The small molecule below binds the protein below.
Small molecule (SMILES): Nc1nc2c(ncn2[C@@H]2O[C@H](CO[P](=O)(O)O[P](=O)(O)NP(=O)(O)O)[C@@H](O)[C@H]2O)c(=O)[nH]1

Sequence of chain 1.A:
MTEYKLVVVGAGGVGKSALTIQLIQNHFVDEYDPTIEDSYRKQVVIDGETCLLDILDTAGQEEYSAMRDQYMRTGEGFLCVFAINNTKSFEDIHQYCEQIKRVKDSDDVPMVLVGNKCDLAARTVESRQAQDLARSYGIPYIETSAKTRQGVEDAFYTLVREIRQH

Binding-site contacts:
Ligand atom O2A contacts residue TYR32 of chain 1.A at 3.2 Å.
Ligand atom O1A contacts residue GLY15 of chain 1.A at 3.3 Å.
Ligand atom N2 contacts residue LEU120 of chain 1.A at 3.3 Å.
Ligand atom N1 contacts residue ASP119 of chain 1.A at 3.0 Å (salt-bridge).
Ligand atom N3B contacts residue GLY13 of chain 1.A at 3.0 Å (h-bond).
Ligand atom C5 contacts residue LYS117 of chain 1.A at 3.5 Å.
Ligand atom O1B contacts residue VAL14 of chain 1.A at 3.4 Å (h-bond).
Ligand atom O1B contacts residue GLY15 of chain 1.A at 3.2 Å (h-bond).
Ligand atom O6 contacts residue ASP119 of chain 1.A at 3.5 Å (salt-bridge).
Ligand atom O3G contacts residue GLY12 of chain 1.A at 3.5 Å.
Ligand atom O2' contacts residue VAL29 of chain 1.A at 2.9 Å (h-bond).
Ligand atom N7 contacts residue ASN116 of chain 1.A at 3.2 Å (h-bond).
Ligand atom C6 contacts residue LYS117 of chain 1.A at 3.4 Å.
Ligand atom O1A contacts residue SER17 of chain 1.A at 3.3 Å (h-bond).
Ligand atom O2G contacts residue MG1 of chain 1.D at 2.1 Å.
Ligand atom O3A contacts residue GLY13 of chain 1.A at 3.6 Å.
Ligand atom O2' contacts residue ASP30 of chain 1.A at 3.1 Å.
Ligand atom O3' contacts residue ASP30 of chain 1.A at 3.0 Å (salt-bridge).
Ligand atom O1B contacts residue LYS16 of chain 1.A at 2.5 Å (salt-bridge).
Ligand atom N2 contacts residue ASP119 of chain 1.A at 3.0 Å (salt-bridge).
Ligand atom O1A contacts residue ALA18 of chain 1.A at 2.8 Å (h-bond).
Ligand atom O2B contacts residue SER17 of chain 1.A at 3.1 Å (h-bond).
Ligand atom O2G contacts residue THR35 of chain 1.A at 2.9 Å (h-bond).
Ligand atom O6 contacts residue ALA146 of chain 1.A at 2.7 Å (h-bond).
Ligand atom PG contacts residue TYR32 of chain 1.A at 3.4 Å.
Ligand atom O3G contacts residue GLY60 of chain 1.A at 3.0 Å (h-bond).
Ligand atom O2B contacts residue MG1 of chain 1.D at 2.1 Å.
Ligand atom O2B contacts residue LYS16 of chain 1.A at 3.5 Å (salt-bridge).
Ligand atom O1B contacts residue GLY13 of chain 1.A at 3.5 Å (h-bond).
Ligand atom N3B contacts residue TYR32 of chain 1.A at 3.2 Å (h-bond).
Ligand atom PB contacts residue MG1 of chain 1.D at 3.3 Å.
Ligand atom O4' contacts residue LYS117 of chain 1.A at 3.3 Å (salt-bridge).
Ligand atom O6 contacts residue ASN116 of chain 1.A at 3.4 Å (h-bond).
Ligand atom O6 contacts residue LYS117 of chain 1.A at 3.4 Å.
Ligand atom O3A contacts residue GLY15 of chain 1.A at 3.0 Å (h-bond).
Ligand atom O3G contacts residue LYS16 of chain 1.A at 2.4 Å (salt-bridge).
Ligand atom O6 contacts residue SER145 of chain 1.A at 3.4 Å.
Ligand atom O1G contacts residue TYR32 of chain 1.A at 2.6 Å (h-bond).
Ligand atom PG contacts residue MG1 of chain 1.D at 3.4 Å.
Ligand atom O6 contacts residue LYS147 of chain 1.A at 3.5 Å (salt-bridge).